Binding-site contacts:
Ligand atom C5B contacts residue LEU181 of chain 47.A at 3.4 Å (hydrophobic).
Ligand atom F2 contacts residue PHE179 of chain 47.A at 3.3 Å.
Ligand atom O1A contacts residue TYR144 of chain 47.A at 3.1 Å.
Ligand atom C2A contacts residue PHE179 of chain 47.A at 3.6 Å (hydrophobic).
Ligand atom N1A contacts residue TYR144 of chain 47.A at 3.1 Å.
Ligand atom F2 contacts residue TYR142 of chain 47.A at 3.6 Å.
Ligand atom O1B contacts residue ILE98 of chain 47.A at 3.0 Å.
Ligand atom C4B contacts residue LEU181 of chain 47.A at 3.5 Å (hydrophobic).
Ligand atom CM4 contacts residue TYR142 of chain 47.A at 3.5 Å (hydrophobic).
Ligand atom C5 contacts residue MET214 of chain 47.A at 3.5 Å (hydrophobic).
Ligand atom F3 contacts residue ALA166 of chain 47.A at 2.8 Å.
Ligand atom C1C contacts residue MET214 of chain 47.A at 3.5 Å (hydrophobic).
Ligand atom C3A contacts residue TYR144 of chain 47.A at 3.4 Å (hydrophobic).
Ligand atom C3A contacts residue PHE179 of chain 47.A at 3.4 Å (hydrophobic).
Ligand atom CM3 contacts residue ASN212 of chain 47.A at 3.5 Å.
Ligand atom C6B contacts residue LEU181 of chain 47.A at 3.4 Å (hydrophobic).
Ligand atom N1A contacts residue LEU181 of chain 47.A at 3.7 Å.
Ligand atom C5B contacts residue TYR144 of chain 47.A at 3.5 Å (hydrophobic).
Ligand atom N3A contacts residue PHE179 of chain 47.A at 3.2 Å.
Ligand atom C2A contacts residue TYR144 of chain 47.A at 3.5 Å (hydrophobic).
Ligand atom C1B contacts residue LEU181 of chain 47.A at 3.7 Å (hydrophobic).
Ligand atom CM6 contacts residue LEU184 of chain 47.A at 3.0 Å (hydrophobic).
Ligand atom CM4 contacts residue PHE179 of chain 47.A at 3.8 Å (hydrophobic).
Ligand atom F1 contacts residue LEU217 of chain 47.A at 3.4 Å.
Ligand atom C1B contacts residue ILE98 of chain 47.A at 3.6 Å (hydrophobic).
Ligand atom F2 contacts residue VAL168 of chain 47.A at 2.6 Å.
Ligand atom F3 contacts residue SER167 of chain 47.A at 3.8 Å.
Ligand atom O1 contacts residue MET214 of chain 47.A at 3.5 Å (h-bond).
Ligand atom CM2 contacts residue ILE122 of chain 47.A at 3.5 Å (hydrophobic).
Ligand atom F3 contacts residue MET143 of chain 47.A at 3.3 Å.
Ligand atom CM6 contacts residue MET214 of chain 47.A at 3.5 Å (hydrophobic).
Ligand atom N3A contacts residue TYR144 of chain 47.A at 3.7 Å.
Ligand atom CM6 contacts residue TYR144 of chain 47.A at 3.3 Å (hydrophobic).
Ligand atom F1 contacts residue TYR142 of chain 47.A at 3.6 Å.
Ligand atom F3 contacts residue TYR144 of chain 47.A at 2.9 Å.
Ligand atom C4 contacts residue TYR190 of chain 47.A at 3.4 Å (hydrophobic).
Ligand atom N1A contacts residue PHE179 of chain 47.A at 3.7 Å.
Ligand atom CM3 contacts residue TYR190 of chain 47.A at 3.5 Å (hydrophobic).
Ligand atom F1 contacts residue PHE179 of chain 47.A at 3.8 Å.
Ligand atom F3 contacts residue TYR142 of chain 47.A at 2.8 Å.

Sequence of chain 47.A:
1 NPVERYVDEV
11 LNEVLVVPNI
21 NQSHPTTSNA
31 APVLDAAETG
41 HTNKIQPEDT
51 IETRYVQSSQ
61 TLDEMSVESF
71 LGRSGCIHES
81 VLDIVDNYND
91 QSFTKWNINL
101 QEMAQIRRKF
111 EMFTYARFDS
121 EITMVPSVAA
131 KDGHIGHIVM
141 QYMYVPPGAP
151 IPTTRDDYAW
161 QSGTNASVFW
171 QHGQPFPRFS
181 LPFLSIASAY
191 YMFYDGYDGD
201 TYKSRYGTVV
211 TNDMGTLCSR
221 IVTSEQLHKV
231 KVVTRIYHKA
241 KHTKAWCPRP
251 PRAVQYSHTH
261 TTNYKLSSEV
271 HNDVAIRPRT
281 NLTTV

The protein below binds the small molecule below.
Small molecule (SMILES): Cc1cc(CCCOc2c(C)cc(-c3noc(C(F)(F)F)n3)cc2C)on1

Sequence of chain 47.C:
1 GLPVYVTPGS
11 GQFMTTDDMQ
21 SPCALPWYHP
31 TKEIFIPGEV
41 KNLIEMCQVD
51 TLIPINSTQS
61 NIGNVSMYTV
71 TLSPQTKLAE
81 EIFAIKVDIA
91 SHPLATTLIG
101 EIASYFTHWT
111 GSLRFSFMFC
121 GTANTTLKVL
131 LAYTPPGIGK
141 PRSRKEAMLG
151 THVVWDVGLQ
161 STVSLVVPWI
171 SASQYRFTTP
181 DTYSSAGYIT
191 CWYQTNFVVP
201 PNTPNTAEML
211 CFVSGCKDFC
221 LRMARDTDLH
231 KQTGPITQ